The protein below binds the small molecule below.
Small molecule (SMILES): CC(=O)N[C@@H]1[C@@H](O)[C@H](O)[C@@H](CO)O[C@H]1O

Binding-site contacts:
Ligand atom O6 contacts residue HIS42 of chain 1.D at 4.3 Å.
Ligand atom O5 contacts residue ASN113 of chain 1.D at 3.4 Å.
Ligand atom O6 contacts residue SER127 of chain 1.D at 3.5 Å.
Ligand atom O5 contacts residue ASN125 of chain 1.D at 2.4 Å (h-bond).
Ligand atom C5 contacts residue ASN125 of chain 1.D at 3.7 Å.
Ligand atom N2 contacts residue ASN125 of chain 1.D at 2.9 Å (h-bond).
Ligand atom C3 contacts residue ASN125 of chain 1.D at 3.8 Å.
Ligand atom C1 contacts residue ASN113 of chain 1.D at 4.0 Å.
Ligand atom C6 contacts residue SER127 of chain 1.D at 4.3 Å.
Ligand atom C4 contacts residue ASN125 of chain 1.D at 4.2 Å.
Ligand atom O7 contacts residue ASN125 of chain 1.D at 3.2 Å (h-bond).
Ligand atom O7 contacts residue LYS115 of chain 1.D at 4.4 Å.
Ligand atom C2 contacts residue ASN125 of chain 1.D at 2.5 Å.
Ligand atom C7 contacts residue ASN125 of chain 1.D at 3.2 Å.
Ligand atom O7 contacts residue ASN113 of chain 1.D at 4.0 Å.
Ligand atom O6 contacts residue ASN113 of chain 1.D at 3.8 Å.
Ligand atom C6 contacts residue ASN113 of chain 1.D at 3.6 Å.
Ligand atom C1 contacts residue ASN125 of chain 1.D at 1.4 Å.
Ligand atom C8 contacts residue ASN125 of chain 1.D at 4.4 Å.
Ligand atom C5 contacts residue ASN113 of chain 1.D at 4.2 Å.

Sequence of chain 1.D:
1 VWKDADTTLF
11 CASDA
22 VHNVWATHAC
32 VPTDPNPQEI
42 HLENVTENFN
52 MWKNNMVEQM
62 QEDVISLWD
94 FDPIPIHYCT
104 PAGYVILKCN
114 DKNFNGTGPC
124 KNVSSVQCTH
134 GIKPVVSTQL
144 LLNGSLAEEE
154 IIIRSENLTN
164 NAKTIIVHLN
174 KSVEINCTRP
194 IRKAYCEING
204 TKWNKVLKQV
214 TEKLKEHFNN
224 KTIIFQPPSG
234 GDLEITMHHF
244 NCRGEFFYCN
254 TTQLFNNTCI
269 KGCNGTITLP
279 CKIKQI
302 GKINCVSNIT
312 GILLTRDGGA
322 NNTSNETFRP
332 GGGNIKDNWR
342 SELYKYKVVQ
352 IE